Binding-site contacts:
Ligand atom C7 contacts residue ASN67 of chain 31.C at 3.7 Å.
Ligand atom O4 contacts residue ASP66 of chain 31.I at 2.7 Å (salt-bridge).
Ligand atom C8 contacts residue PHE90 of chain 31.C at 3.7 Å (hydrophobic).
Ligand atom O5 contacts residue ASN67 of chain 31.C at 2.4 Å (h-bond).
Ligand atom C5 contacts residue GLN65 of chain 31.I at 3.7 Å.
Ligand atom O5 contacts residue GLN65 of chain 31.I at 3.7 Å.
Ligand atom C1 contacts residue ASN67 of chain 31.C at 1.4 Å.
Ligand atom O6 contacts residue GLN65 of chain 31.I at 2.5 Å (h-bond).
Ligand atom C3 contacts residue ASN67 of chain 31.C at 3.8 Å.
Ligand atom C3 contacts residue GLN65 of chain 31.I at 4.0 Å.
Ligand atom C2 contacts residue GLN65 of chain 31.I at 4.4 Å.
Ligand atom C5 contacts residue ASN67 of chain 31.C at 3.7 Å.
Ligand atom C6 contacts residue GLN65 of chain 31.I at 3.5 Å.
Ligand atom C7 contacts residue PHE90 of chain 31.C at 4.4 Å (hydrophobic).
Ligand atom C4 contacts residue ASP66 of chain 31.I at 4.0 Å.
Ligand atom C4 contacts residue ASN67 of chain 31.C at 4.2 Å.
Ligand atom O4 contacts residue GLN65 of chain 31.I at 3.6 Å.
Ligand atom O3 contacts residue GLN65 of chain 31.I at 3.6 Å.
Ligand atom O6 contacts residue ASN67 of chain 31.C at 4.0 Å.
Ligand atom N2 contacts residue ASN67 of chain 31.C at 2.9 Å (h-bond).
Ligand atom O6 contacts residue TYR60 of chain 31.I at 4.2 Å.
Ligand atom C4 contacts residue GLN65 of chain 31.I at 3.3 Å.
Ligand atom O7 contacts residue ASN67 of chain 31.C at 4.1 Å.
Ligand atom C2 contacts residue ASN67 of chain 31.C at 2.4 Å.

Sequence of chain 31.C:
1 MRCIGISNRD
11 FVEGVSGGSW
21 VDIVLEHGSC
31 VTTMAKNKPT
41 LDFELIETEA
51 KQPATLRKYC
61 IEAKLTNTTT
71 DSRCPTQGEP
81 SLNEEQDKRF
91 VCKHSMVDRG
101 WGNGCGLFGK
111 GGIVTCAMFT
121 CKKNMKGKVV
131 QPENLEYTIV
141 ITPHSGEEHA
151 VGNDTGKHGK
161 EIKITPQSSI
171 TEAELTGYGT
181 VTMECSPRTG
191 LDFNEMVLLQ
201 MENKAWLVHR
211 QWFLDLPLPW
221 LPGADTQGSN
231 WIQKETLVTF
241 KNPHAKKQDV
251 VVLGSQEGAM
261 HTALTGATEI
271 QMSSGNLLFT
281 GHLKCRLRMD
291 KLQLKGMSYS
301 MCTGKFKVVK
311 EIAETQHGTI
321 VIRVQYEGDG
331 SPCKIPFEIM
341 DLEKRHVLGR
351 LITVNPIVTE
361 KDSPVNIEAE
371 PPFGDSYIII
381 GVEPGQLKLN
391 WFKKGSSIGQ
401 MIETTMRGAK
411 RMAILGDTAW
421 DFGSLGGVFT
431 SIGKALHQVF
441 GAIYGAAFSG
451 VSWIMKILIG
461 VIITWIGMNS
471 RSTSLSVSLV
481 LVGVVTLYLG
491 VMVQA

Sequence of chain 31.I:
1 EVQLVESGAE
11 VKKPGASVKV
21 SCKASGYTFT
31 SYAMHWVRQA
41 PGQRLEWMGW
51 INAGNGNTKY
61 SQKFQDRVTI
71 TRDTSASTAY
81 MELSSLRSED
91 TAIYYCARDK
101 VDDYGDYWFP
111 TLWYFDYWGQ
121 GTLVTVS

A small-molecule ligand and the protein it binds are described below.
Small molecule (SMILES): CC(=O)N[C@@H]1[C@@H](O)[C@H](O)[C@@H](CO)O[C@H]1O